Binding-site contacts:
Ligand atom CG contacts residue GLU294 of chain 1.B at 3.8 Å.
Ligand atom O contacts residue ASP299 of chain 1.B at 2.5 Å (salt-bridge).
Ligand atom CZ contacts residue GLU294 of chain 1.B at 3.6 Å.
Ligand atom C3 contacts residue PRO267 of chain 1.B at 3.2 Å (hydrophobic).
Ligand atom C2 contacts residue HEM1 of chain 1.I at 3.6 Å.
Ligand atom C3 contacts residue SER287 of chain 1.B at 3.6 Å.
Ligand atom O contacts residue TYR290 of chain 1.B at 3.3 Å.
Ligand atom C1 contacts residue HEM1 of chain 1.I at 3.8 Å.
Ligand atom C3 contacts residue VAL269 of chain 1.B at 3.3 Å (hydrophobic).
Ligand atom C contacts residue TYR290 of chain 1.B at 3.4 Å (hydrophobic).
Ligand atom CB contacts residue TYR290 of chain 1.B at 3.8 Å (hydrophobic).
Ligand atom NE contacts residue HEM1 of chain 1.I at 3.9 Å.
Ligand atom OXT contacts residue GLN180 of chain 1.B at 2.9 Å (h-bond).
Ligand atom C3 contacts residue ALA268 of chain 1.B at 3.8 Å (hydrophobic).
Ligand atom C2 contacts residue GLY288 of chain 1.B at 3.6 Å.
Ligand atom C contacts residue GLN180 of chain 1.B at 3.7 Å.
Ligand atom C3 contacts residue PHE286 of chain 1.B at 3.2 Å (hydrophobic).
Ligand atom CD contacts residue GLU294 of chain 1.B at 3.4 Å.
Ligand atom N contacts residue GLU294 of chain 1.B at 2.8 Å (salt-bridge).
Ligand atom CA contacts residue GLN180 of chain 1.B at 3.7 Å.
Ligand atom NH1 contacts residue HEM1 of chain 1.I at 3.5 Å (h-bond).
Ligand atom CG contacts residue VAL269 of chain 1.B at 3.8 Å (hydrophobic).
Ligand atom OXT contacts residue TYR290 of chain 1.B at 2.8 Å (h-bond).
Ligand atom NE contacts residue GLU294 of chain 1.B at 2.7 Å (salt-bridge).
Ligand atom NH2 contacts residue HEM1 of chain 1.I at 3.4 Å.
Ligand atom C2 contacts residue SER287 of chain 1.B at 3.9 Å.
Ligand atom O contacts residue GLU294 of chain 1.B at 3.6 Å.
Ligand atom NH2 contacts residue GLU294 of chain 1.B at 3.0 Å (salt-bridge).
Ligand atom CA contacts residue HEM1 of chain 1.I at 3.9 Å.
Ligand atom C contacts residue ASP299 of chain 1.B at 3.4 Å.
Ligand atom OXT contacts residue TYR264 of chain 1.B at 3.4 Å (h-bond).
Ligand atom OXT contacts residue ASP299 of chain 1.B at 3.5 Å (salt-bridge).
Ligand atom CD contacts residue HEM1 of chain 1.I at 3.4 Å.
Ligand atom NH2 contacts residue TRP289 of chain 1.B at 3.0 Å (h-bond).
Ligand atom CB contacts residue GLU294 of chain 1.B at 3.1 Å.
Ligand atom C2 contacts residue PHE286 of chain 1.B at 3.7 Å (hydrophobic).
Ligand atom CA contacts residue GLU294 of chain 1.B at 3.4 Å.
Ligand atom N contacts residue HEM1 of chain 1.I at 2.9 Å (h-bond).
Ligand atom C1 contacts residue GLY288 of chain 1.B at 3.8 Å.
Ligand atom CZ contacts residue HEM1 of chain 1.I at 3.7 Å.

The protein below binds the small molecule below.
Small molecule (SMILES): CCCNC(=[NH2+])NCCC[C@H](N)C(=O)O

Sequence of chain 1.B:
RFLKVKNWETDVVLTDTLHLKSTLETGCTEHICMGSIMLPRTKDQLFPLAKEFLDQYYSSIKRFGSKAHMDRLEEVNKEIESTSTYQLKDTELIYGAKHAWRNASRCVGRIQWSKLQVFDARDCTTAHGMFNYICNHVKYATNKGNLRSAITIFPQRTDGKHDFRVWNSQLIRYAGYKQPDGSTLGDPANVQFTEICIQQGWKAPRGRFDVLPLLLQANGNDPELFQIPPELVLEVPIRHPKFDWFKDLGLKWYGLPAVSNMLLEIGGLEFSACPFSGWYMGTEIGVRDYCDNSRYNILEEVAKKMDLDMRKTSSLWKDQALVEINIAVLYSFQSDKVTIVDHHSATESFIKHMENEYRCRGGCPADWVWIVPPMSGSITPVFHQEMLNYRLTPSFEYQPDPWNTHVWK